This small molecule binds to this protein.
Small molecule (SMILES): COc1cc(C=O)ccc1O

Binding-site contacts:
Ligand atom CAE contacts residue TRP234 of chain 1.A at 3.6 Å (hydrophobic).
Ligand atom CAK contacts residue LEU207 of chain 1.A at 4.2 Å (hydrophobic).
Ligand atom CAF contacts residue HIS173 of chain 1.A at 3.8 Å.
Ligand atom OAH contacts residue PHE121 of chain 1.A at 4.0 Å.
Ligand atom OAC contacts residue LYS171 of chain 1.A at 2.9 Å (salt-bridge).
Ligand atom OAB contacts residue PHE124 of chain 1.A at 3.4 Å.
Ligand atom OAB contacts residue THR213 of chain 1.A at 2.6 Å (h-bond).
Ligand atom CAD contacts residue TYR211 of chain 1.A at 4.2 Å (hydrophobic).
Ligand atom CAJ contacts residue LEU207 of chain 1.A at 3.9 Å (hydrophobic).
Ligand atom CAD contacts residue GLN214 of chain 1.A at 3.8 Å.
Ligand atom CAA contacts residue PHE124 of chain 1.A at 4.2 Å (hydrophobic).
Ligand atom OAH contacts residue LYS171 of chain 1.A at 3.3 Å (salt-bridge).
Ligand atom CAK contacts residue PHE121 of chain 1.A at 3.7 Å (hydrophobic).
Ligand atom CAD contacts residue PHE124 of chain 1.A at 4.3 Å (hydrophobic).
Ligand atom CAG contacts residue PHE124 of chain 1.A at 4.0 Å (hydrophobic).
Ligand atom CAE contacts residue PHE121 of chain 1.A at 4.4 Å (hydrophobic).
Ligand atom CAA contacts residue TYR211 of chain 1.A at 3.7 Å (hydrophobic).
Ligand atom OAH contacts residue TYR211 of chain 1.A at 3.8 Å.
Ligand atom OAC contacts residue PHE121 of chain 1.A at 3.8 Å.
Ligand atom CAJ contacts residue LYS171 of chain 1.A at 3.8 Å.
Ligand atom CAK contacts residue TYR211 of chain 1.A at 4.3 Å (hydrophobic).
Ligand atom CAA contacts residue PHE121 of chain 1.A at 3.9 Å (hydrophobic).
Ligand atom CAK contacts residue LYS171 of chain 1.A at 4.0 Å.
Ligand atom CAG contacts residue PHE121 of chain 1.A at 4.2 Å (hydrophobic).
Ligand atom CAJ contacts residue PHE121 of chain 1.A at 3.5 Å (hydrophobic).
Ligand atom CAF contacts residue TRP234 of chain 1.A at 3.7 Å (hydrophobic).
Ligand atom CAE contacts residue LEU207 of chain 1.A at 3.9 Å (hydrophobic).
Ligand atom OAB contacts residue TYR211 of chain 1.A at 4.0 Å.
Ligand atom OAC contacts residue HIS173 of chain 1.A at 2.9 Å (h-bond).
Ligand atom OAB contacts residue GLN214 of chain 1.A at 4.1 Å.
Ligand atom CAF contacts residue LEU207 of chain 1.A at 3.8 Å (hydrophobic).
Ligand atom CAD contacts residue LEU207 of chain 1.A at 4.2 Å (hydrophobic).
Ligand atom CAJ contacts residue HIS173 of chain 1.A at 3.8 Å.
Ligand atom CAD contacts residue THR213 of chain 1.A at 3.6 Å.
Ligand atom OAC contacts residue LEU207 of chain 1.A at 4.3 Å.
Ligand atom CAG contacts residue TYR211 of chain 1.A at 4.0 Å (hydrophobic).
Ligand atom CAF contacts residue PHE121 of chain 1.A at 3.9 Å (hydrophobic).
Ligand atom CAA contacts residue LYS171 of chain 1.A at 3.8 Å.
Ligand atom CAI contacts residue LEU207 of chain 1.A at 4.0 Å (hydrophobic).
Ligand atom OAB contacts residue PHE127 of chain 1.A at 4.1 Å.

Sequence of chain 1.A:
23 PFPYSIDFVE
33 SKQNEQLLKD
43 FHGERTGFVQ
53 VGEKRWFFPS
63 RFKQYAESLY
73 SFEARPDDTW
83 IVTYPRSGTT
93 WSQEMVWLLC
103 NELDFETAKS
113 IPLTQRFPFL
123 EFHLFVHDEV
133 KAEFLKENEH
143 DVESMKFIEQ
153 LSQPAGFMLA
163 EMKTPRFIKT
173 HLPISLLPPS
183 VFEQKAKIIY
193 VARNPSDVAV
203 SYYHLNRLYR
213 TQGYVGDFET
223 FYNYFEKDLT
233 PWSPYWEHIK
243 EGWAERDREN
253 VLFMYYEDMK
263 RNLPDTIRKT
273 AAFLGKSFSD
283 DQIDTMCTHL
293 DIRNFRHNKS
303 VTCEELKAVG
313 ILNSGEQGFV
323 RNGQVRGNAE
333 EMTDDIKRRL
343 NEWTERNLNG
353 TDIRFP